A protein and the small-molecule ligand that binds it are described below.
Small molecule (SMILES): CC(=O)N[C@@H]1[C@@H](O)[C@H](O)[C@@H](CO)O[C@H]1O

Sequence of chain 47.B:
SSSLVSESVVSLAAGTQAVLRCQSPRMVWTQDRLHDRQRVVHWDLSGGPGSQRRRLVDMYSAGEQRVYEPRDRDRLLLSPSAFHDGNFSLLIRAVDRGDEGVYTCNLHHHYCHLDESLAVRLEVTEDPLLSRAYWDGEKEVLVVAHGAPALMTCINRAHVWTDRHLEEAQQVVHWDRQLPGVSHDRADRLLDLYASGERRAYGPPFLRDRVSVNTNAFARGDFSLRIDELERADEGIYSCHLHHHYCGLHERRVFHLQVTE

Binding-site contacts:
Ligand atom O5 contacts residue ASN259 of chain 47.I at 2.3 Å (h-bond).
Ligand atom C5 contacts residue ASN259 of chain 47.I at 3.6 Å.
Ligand atom C4 contacts residue LYS115 of chain 47.H at 4.5 Å.
Ligand atom C7 contacts residue ASN259 of chain 47.I at 3.1 Å.
Ligand atom C2 contacts residue ASN259 of chain 47.I at 2.4 Å.
Ligand atom C6 contacts residue LYS115 of chain 47.H at 4.3 Å.
Ligand atom C8 contacts residue GLU198 of chain 47.B at 4.1 Å.
Ligand atom O5 contacts residue THR116 of chain 47.H at 4.3 Å.
Ligand atom O6 contacts residue LYS115 of chain 47.H at 3.7 Å.
Ligand atom O6 contacts residue THR116 of chain 47.H at 3.5 Å.
Ligand atom C4 contacts residue ASN259 of chain 47.I at 4.1 Å.
Ligand atom N2 contacts residue ASN259 of chain 47.I at 3.0 Å (h-bond).
Ligand atom O7 contacts residue ASN259 of chain 47.I at 2.8 Å (h-bond).
Ligand atom C8 contacts residue ASN259 of chain 47.I at 4.4 Å.
Ligand atom C1 contacts residue ASN259 of chain 47.I at 1.4 Å.
Ligand atom C3 contacts residue ASN259 of chain 47.I at 3.8 Å.
Ligand atom O6 contacts residue ASN259 of chain 47.I at 4.5 Å.
Ligand atom O7 contacts residue LYS181 of chain 47.H at 4.1 Å.

Sequence of chain 47.I:
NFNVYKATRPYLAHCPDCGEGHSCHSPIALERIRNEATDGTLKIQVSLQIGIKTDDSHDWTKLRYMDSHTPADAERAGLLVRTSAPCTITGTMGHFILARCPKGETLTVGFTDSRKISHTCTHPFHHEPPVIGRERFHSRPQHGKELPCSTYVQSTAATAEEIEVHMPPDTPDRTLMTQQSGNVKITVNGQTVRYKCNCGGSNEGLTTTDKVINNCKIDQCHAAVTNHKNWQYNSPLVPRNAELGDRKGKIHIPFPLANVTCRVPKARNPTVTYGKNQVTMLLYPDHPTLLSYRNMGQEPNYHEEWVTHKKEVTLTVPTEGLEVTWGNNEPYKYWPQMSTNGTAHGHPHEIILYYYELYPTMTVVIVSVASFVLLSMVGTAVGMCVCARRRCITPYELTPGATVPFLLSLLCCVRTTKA

Sequence of chain 47.H:
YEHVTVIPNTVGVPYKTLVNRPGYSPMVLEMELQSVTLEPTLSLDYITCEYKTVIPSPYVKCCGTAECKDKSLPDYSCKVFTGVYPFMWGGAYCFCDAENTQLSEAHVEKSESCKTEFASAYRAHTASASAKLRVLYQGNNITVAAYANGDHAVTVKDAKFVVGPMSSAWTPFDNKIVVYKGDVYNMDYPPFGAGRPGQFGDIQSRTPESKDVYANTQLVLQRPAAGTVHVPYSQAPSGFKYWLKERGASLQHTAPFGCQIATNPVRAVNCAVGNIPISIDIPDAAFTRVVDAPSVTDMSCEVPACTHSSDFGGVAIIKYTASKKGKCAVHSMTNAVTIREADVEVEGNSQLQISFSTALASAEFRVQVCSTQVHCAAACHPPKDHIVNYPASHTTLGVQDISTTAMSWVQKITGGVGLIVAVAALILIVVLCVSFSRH